Sequence of chain 1.A:
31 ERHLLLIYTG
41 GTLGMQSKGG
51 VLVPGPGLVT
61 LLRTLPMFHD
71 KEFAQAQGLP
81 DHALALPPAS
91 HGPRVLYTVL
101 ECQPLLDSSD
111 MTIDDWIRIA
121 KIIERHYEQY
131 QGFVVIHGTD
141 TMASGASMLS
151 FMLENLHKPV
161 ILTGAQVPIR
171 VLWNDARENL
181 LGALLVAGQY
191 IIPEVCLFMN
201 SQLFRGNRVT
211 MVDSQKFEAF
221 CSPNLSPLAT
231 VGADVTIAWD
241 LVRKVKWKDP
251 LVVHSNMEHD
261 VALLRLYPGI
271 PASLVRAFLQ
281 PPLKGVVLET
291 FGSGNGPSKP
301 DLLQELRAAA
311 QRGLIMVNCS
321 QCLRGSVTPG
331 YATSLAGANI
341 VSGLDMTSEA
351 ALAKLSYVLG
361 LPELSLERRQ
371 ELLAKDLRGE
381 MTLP

The small molecule below binds the protein below.
Small molecule (SMILES): NC(=O)C[C@H](N)C(=O)O

Binding-site contacts:
Ligand atom O contacts residue GLY41 of chain 1.A at 3.5 Å.
Ligand atom CG contacts residue THR42 of chain 1.A at 2.8 Å.
Ligand atom ND2 contacts residue THR139 of chain 1.A at 3.2 Å (h-bond).
Ligand atom N contacts residue ASP107 of chain 1.A at 3.0 Å (salt-bridge).
Ligand atom O contacts residue THR42 of chain 1.A at 4.0 Å.
Ligand atom OXT contacts residue THR139 of chain 1.A at 3.1 Å (h-bond).
Ligand atom O contacts residue ASP107 of chain 1.A at 3.3 Å (salt-bridge).
Ligand atom N contacts residue TYR331 of chain 1.D at 3.7 Å.
Ligand atom CA contacts residue THR42 of chain 1.A at 3.3 Å.
Ligand atom OXT contacts residue ASP140 of chain 1.A at 2.9 Å (salt-bridge).
Ligand atom CA contacts residue ASP107 of chain 1.A at 3.8 Å.
Ligand atom N contacts residue ASP140 of chain 1.A at 2.8 Å (salt-bridge).
Ligand atom ND2 contacts residue ALA165 of chain 1.A at 2.8 Å (h-bond).
Ligand atom C contacts residue ASP107 of chain 1.A at 3.5 Å.
Ligand atom ND2 contacts residue GLN166 of chain 1.A at 3.6 Å.
Ligand atom OD1 contacts residue THR42 of chain 1.A at 3.1 Å (h-bond).
Ligand atom ND2 contacts residue THR42 of chain 1.A at 3.0 Å (h-bond).
Ligand atom C contacts residue SER108 of chain 1.A at 3.5 Å.
Ligand atom OD1 contacts residue THR139 of chain 1.A at 3.0 Å (h-bond).
Ligand atom CB contacts residue THR139 of chain 1.A at 3.3 Å.
Ligand atom CB contacts residue THR42 of chain 1.A at 3.2 Å.
Ligand atom CB contacts residue TYR331 of chain 1.D at 3.8 Å (hydrophobic).
Ligand atom C contacts residue ASP140 of chain 1.A at 3.7 Å.
Ligand atom O contacts residue SER108 of chain 1.A at 2.8 Å (h-bond).
Ligand atom OD1 contacts residue ALA165 of chain 1.A at 3.6 Å.
Ligand atom O contacts residue MET45 of chain 1.A at 3.6 Å.
Ligand atom OXT contacts residue SER108 of chain 1.A at 2.5 Å (h-bond).
Ligand atom C contacts residue GLY138 of chain 1.A at 3.6 Å.
Ligand atom ND2 contacts residue TYR331 of chain 1.D at 3.8 Å.
Ligand atom CA contacts residue TYR331 of chain 1.D at 4.0 Å (hydrophobic).
Ligand atom C contacts residue THR139 of chain 1.A at 3.9 Å.
Ligand atom CB contacts residue ASP140 of chain 1.A at 3.5 Å.
Ligand atom OXT contacts residue GLY138 of chain 1.A at 3.3 Å.
Ligand atom CA contacts residue ASP140 of chain 1.A at 3.6 Å.
Ligand atom O contacts residue GLY138 of chain 1.A at 3.5 Å.
Ligand atom CG contacts residue THR139 of chain 1.A at 3.1 Å.
Ligand atom OD1 contacts residue GLY138 of chain 1.A at 3.3 Å.
Ligand atom OXT contacts residue ASP107 of chain 1.A at 3.9 Å.
Ligand atom N contacts residue ASN295 of chain 1.D at 3.8 Å.
Ligand atom CG contacts residue ALA165 of chain 1.A at 3.7 Å (hydrophobic).

Sequence of chain 1.D:
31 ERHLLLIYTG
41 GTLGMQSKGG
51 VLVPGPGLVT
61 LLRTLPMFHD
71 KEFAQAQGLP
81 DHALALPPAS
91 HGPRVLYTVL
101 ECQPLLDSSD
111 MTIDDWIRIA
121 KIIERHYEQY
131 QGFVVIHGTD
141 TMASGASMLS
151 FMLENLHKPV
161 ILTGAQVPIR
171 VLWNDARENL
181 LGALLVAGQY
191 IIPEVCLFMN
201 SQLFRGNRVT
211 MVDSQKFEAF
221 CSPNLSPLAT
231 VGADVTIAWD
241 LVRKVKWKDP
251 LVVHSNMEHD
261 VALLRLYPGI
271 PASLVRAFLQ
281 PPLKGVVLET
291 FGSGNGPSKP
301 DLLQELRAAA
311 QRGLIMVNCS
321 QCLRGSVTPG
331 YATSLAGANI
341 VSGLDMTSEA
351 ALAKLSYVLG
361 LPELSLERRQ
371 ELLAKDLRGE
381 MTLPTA